Sequence of chain 1.A:
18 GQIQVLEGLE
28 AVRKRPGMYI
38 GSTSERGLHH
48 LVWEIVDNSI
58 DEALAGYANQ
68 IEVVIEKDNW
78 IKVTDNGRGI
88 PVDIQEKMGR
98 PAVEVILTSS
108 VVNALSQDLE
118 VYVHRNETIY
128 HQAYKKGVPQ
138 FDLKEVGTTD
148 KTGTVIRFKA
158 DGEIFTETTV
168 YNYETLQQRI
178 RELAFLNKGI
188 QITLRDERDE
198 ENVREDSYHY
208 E

This protein binds this small molecule.
Small molecule (SMILES): Cc1[nH]c(C(=O)Nc2nc3c(OCc4ccccc4)cc(C(=O)O)cc3s2)c(Cl)c1Cl

Binding-site contacts:
Ligand atom C10 contacts residue ASN55 of chain 1.A at 3.5 Å.
Ligand atom C5 contacts residue GLY86 of chain 1.A at 3.5 Å.
Ligand atom C8 contacts residue ASP82 of chain 1.A at 3.8 Å.
Ligand atom O contacts residue ASP82 of chain 1.A at 3.8 Å.
Ligand atom C contacts residue ARG85 of chain 1.A at 3.6 Å.
Ligand atom C19 contacts residue ALA99 of chain 1.A at 3.6 Å (hydrophobic).
Ligand atom O2 contacts residue ARG122 of chain 1.A at 2.8 Å (salt-bridge).
Ligand atom N2 contacts residue THR151 of chain 1.A at 3.7 Å.
Ligand atom CL1 contacts residue ILE87 of chain 1.A at 3.5 Å.
Ligand atom O contacts residue THR151 of chain 1.A at 3.8 Å.
Ligand atom N2 contacts residue SER56 of chain 1.A at 3.7 Å.
Ligand atom C5 contacts residue PRO88 of chain 1.A at 3.8 Å (hydrophobic).
Ligand atom C11 contacts residue THR151 of chain 1.A at 3.7 Å.
Ligand atom N2 contacts residue ASP82 of chain 1.A at 2.7 Å (salt-bridge).
Ligand atom C5 contacts residue ARG85 of chain 1.A at 3.5 Å.
Ligand atom C contacts residue PRO88 of chain 1.A at 3.5 Å (hydrophobic).
Ligand atom O contacts residue GLU59 of chain 1.A at 3.8 Å.
Ligand atom C4 contacts residue GLU59 of chain 1.A at 3.7 Å.
Ligand atom C11 contacts residue ASP82 of chain 1.A at 3.4 Å.
Ligand atom C9 contacts residue ASN55 of chain 1.A at 3.5 Å.
Ligand atom O1 contacts residue ARG85 of chain 1.A at 3.8 Å.
Ligand atom CL contacts residue ASN55 of chain 1.A at 3.6 Å.
Ligand atom O2 contacts residue ARG85 of chain 1.A at 3.6 Å.
Ligand atom C13 contacts residue ARG122 of chain 1.A at 3.6 Å.
Ligand atom C1 contacts residue PRO88 of chain 1.A at 3.5 Å (hydrophobic).
Ligand atom C7 contacts residue ILE87 of chain 1.A at 3.8 Å (hydrophobic).
Ligand atom C3 contacts residue PRO88 of chain 1.A at 3.8 Å (hydrophobic).
Ligand atom C9 contacts residue ILE87 of chain 1.A at 3.6 Å (hydrophobic).
Ligand atom S contacts residue GLU59 of chain 1.A at 3.4 Å.
Ligand atom C11 contacts residue SER56 of chain 1.A at 3.6 Å.
Ligand atom C5 contacts residue ARG122 of chain 1.A at 3.7 Å.
Ligand atom S contacts residue GLY86 of chain 1.A at 3.5 Å (h-bond).
Ligand atom C4 contacts residue GLY86 of chain 1.A at 3.7 Å.
Ligand atom C12 contacts residue SER56 of chain 1.A at 3.2 Å.
Ligand atom C17 contacts residue PRO88 of chain 1.A at 3.7 Å (hydrophobic).
Ligand atom C4 contacts residue PRO88 of chain 1.A at 3.7 Å (hydrophobic).
Ligand atom CL1 contacts residue ASN55 of chain 1.A at 3.8 Å.
Ligand atom C13 contacts residue ARG85 of chain 1.A at 3.5 Å.
Ligand atom CL contacts residue ILE153 of chain 1.A at 3.8 Å.
Ligand atom C12 contacts residue ASP82 of chain 1.A at 3.5 Å.